Sequence of chain 1.A:
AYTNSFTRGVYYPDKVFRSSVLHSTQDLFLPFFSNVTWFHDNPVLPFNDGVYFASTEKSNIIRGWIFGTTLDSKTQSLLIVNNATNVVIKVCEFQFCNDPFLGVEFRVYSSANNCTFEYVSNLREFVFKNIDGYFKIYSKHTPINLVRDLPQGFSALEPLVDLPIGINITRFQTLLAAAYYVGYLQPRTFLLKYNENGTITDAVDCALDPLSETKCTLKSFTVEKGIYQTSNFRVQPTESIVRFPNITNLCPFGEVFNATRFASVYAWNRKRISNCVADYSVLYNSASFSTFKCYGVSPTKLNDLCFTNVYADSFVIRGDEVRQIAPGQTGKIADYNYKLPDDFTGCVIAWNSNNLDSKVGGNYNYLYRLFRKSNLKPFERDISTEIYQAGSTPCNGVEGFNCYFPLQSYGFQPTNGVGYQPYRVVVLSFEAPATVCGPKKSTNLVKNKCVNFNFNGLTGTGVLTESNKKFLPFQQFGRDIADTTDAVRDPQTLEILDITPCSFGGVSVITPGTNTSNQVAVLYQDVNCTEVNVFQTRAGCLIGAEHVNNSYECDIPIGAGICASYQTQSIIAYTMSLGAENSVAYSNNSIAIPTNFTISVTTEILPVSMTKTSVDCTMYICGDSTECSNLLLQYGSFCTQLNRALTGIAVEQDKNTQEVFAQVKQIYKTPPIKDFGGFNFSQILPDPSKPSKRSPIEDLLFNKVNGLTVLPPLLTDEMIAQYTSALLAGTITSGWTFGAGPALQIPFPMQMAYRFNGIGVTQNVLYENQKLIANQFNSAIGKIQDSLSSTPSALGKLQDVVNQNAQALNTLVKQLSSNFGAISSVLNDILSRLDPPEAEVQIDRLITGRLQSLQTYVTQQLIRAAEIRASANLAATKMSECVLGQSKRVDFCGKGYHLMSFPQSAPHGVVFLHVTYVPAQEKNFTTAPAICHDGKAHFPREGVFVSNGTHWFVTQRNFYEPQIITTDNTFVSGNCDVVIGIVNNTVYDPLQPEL

The small molecule below binds the protein below.
Small molecule (SMILES): CC(=O)N[C@@H]1[C@@H](O)[C@H](O)[C@@H](CO)O[C@H]1O

Binding-site contacts:
Ligand atom C3 contacts residue ASN165 of chain 1.B at 3.8 Å.
Ligand atom C4 contacts residue ASN165 of chain 1.B at 4.2 Å.
Ligand atom C5 contacts residue ASN165 of chain 1.B at 3.7 Å.
Ligand atom O7 contacts residue ASN165 of chain 1.B at 3.8 Å.
Ligand atom C1 contacts residue ASN165 of chain 1.B at 1.4 Å.
Ligand atom N2 contacts residue GLU132 of chain 1.B at 3.4 Å (salt-bridge).
Ligand atom C5 contacts residue ARG357 of chain 1.A at 2.1 Å.
Ligand atom C2 contacts residue ASN165 of chain 1.B at 2.4 Å.
Ligand atom C8 contacts residue GLU132 of chain 1.B at 4.3 Å.
Ligand atom C7 contacts residue GLU132 of chain 1.B at 3.2 Å.
Ligand atom O6 contacts residue ARG357 of chain 1.A at 3.7 Å.
Ligand atom O5 contacts residue ARG357 of chain 1.A at 2.7 Å (salt-bridge).
Ligand atom C6 contacts residue TYR396 of chain 1.A at 4.1 Å (hydrophobic).
Ligand atom C1 contacts residue GLU132 of chain 1.B at 3.2 Å.
Ligand atom O4 contacts residue ARG357 of chain 1.A at 3.3 Å (salt-bridge).
Ligand atom C1 contacts residue ARG357 of chain 1.A at 2.8 Å.
Ligand atom O5 contacts residue GLU132 of chain 1.B at 3.8 Å.
Ligand atom N2 contacts residue ASN165 of chain 1.B at 2.8 Å (h-bond).
Ligand atom O7 contacts residue GLU132 of chain 1.B at 2.8 Å (salt-bridge).
Ligand atom C7 contacts residue ASN165 of chain 1.B at 3.5 Å.
Ligand atom N2 contacts residue ARG357 of chain 1.A at 4.4 Å.
Ligand atom C3 contacts residue ARG357 of chain 1.A at 3.1 Å.
Ligand atom O5 contacts residue ASN165 of chain 1.B at 2.4 Å (h-bond).
Ligand atom O3 contacts residue ARG357 of chain 1.A at 4.5 Å.
Ligand atom C2 contacts residue GLU132 of chain 1.B at 3.2 Å.
Ligand atom C2 contacts residue ARG357 of chain 1.A at 3.5 Å.
Ligand atom C6 contacts residue ARG357 of chain 1.A at 3.2 Å.
Ligand atom C4 contacts residue ARG357 of chain 1.A at 3.0 Å.

Sequence of chain 1.B:
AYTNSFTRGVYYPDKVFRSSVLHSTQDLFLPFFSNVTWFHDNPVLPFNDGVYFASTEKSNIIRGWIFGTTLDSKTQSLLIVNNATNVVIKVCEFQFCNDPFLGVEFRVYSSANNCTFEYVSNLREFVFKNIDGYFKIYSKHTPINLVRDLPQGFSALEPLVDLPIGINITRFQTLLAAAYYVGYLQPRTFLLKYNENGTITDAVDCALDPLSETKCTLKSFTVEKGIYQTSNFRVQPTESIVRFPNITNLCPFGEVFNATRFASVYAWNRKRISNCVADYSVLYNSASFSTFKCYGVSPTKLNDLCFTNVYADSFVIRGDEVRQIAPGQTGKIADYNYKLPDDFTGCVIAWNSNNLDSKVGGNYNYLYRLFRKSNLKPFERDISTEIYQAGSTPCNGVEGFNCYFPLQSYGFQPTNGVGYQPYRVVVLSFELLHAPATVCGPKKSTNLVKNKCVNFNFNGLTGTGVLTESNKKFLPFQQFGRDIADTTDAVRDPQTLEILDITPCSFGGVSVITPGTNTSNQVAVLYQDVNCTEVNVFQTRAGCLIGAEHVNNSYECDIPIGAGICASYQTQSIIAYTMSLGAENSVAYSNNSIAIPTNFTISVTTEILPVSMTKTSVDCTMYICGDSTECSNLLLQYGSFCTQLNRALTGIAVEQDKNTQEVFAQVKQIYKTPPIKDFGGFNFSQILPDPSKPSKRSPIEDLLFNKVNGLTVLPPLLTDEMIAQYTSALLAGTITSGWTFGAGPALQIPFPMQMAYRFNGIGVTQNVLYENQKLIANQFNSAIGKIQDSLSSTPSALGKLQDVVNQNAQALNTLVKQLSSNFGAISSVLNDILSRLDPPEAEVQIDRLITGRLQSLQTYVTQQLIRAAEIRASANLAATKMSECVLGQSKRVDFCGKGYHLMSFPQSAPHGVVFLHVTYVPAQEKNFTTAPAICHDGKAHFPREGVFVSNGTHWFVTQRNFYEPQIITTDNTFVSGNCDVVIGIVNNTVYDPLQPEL